Sequence of chain 1.A:
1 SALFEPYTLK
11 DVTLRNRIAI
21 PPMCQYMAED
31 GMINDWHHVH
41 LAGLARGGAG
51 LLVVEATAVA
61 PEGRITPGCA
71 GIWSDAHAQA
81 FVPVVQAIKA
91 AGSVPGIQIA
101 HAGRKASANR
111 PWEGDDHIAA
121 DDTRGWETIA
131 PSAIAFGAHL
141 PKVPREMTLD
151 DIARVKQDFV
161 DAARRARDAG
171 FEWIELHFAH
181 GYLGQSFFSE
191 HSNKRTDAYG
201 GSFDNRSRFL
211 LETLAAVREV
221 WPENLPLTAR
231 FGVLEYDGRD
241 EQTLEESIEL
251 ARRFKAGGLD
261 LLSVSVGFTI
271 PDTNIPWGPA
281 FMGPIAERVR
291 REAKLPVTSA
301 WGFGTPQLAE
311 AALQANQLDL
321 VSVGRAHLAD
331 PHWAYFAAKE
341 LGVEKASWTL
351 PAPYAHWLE

Binding-site contacts:
Ligand atom O8 contacts residue ARG167 of chain 1.A at 3.5 Å.
Ligand atom O1 contacts residue PRO222 of chain 1.A at 3.8 Å.
Ligand atom O8 contacts residue PRO222 of chain 1.A at 3.5 Å.
Ligand atom C2 contacts residue 8CM1 of chain 1.O at 3.6 Å.
Ligand atom C3 contacts residue VAL220 of chain 1.A at 3.8 Å (hydrophobic).
Ligand atom C6 contacts residue 8CM1 of chain 1.O at 4.5 Å.
Ligand atom C8 contacts residue ARG167 of chain 1.A at 3.7 Å.
Ligand atom C4 contacts residue ARG167 of chain 1.A at 3.5 Å.
Ligand atom O1 contacts residue ARG167 of chain 1.A at 3.6 Å.
Ligand atom O2 contacts residue TRP221 of chain 1.A at 3.1 Å.
Ligand atom C2 contacts residue VAL220 of chain 1.A at 3.2 Å (hydrophobic).
Ligand atom C2 contacts residue TRP221 of chain 1.A at 4.1 Å (hydrophobic).
Ligand atom O2 contacts residue PRO222 of chain 1.A at 3.2 Å (h-bond).
Ligand atom C5 contacts residue 8CM1 of chain 1.O at 4.5 Å.
Ligand atom C4 contacts residue VAL220 of chain 1.A at 4.4 Å (hydrophobic).
Ligand atom C3 contacts residue 8CM1 of chain 1.O at 3.9 Å.
Ligand atom O1 contacts residue 8CM1 of chain 1.O at 3.6 Å.
Ligand atom O8 contacts residue 8CM1 of chain 1.O at 3.5 Å.
Ligand atom C4A contacts residue ARG167 of chain 1.A at 3.3 Å.
Ligand atom C5 contacts residue ARG167 of chain 1.A at 3.8 Å.
Ligand atom C3 contacts residue ARG167 of chain 1.A at 3.8 Å.
Ligand atom C6 contacts residue ARG167 of chain 1.A at 4.1 Å.
Ligand atom C7 contacts residue ARG167 of chain 1.A at 4.0 Å.
Ligand atom O2 contacts residue GLU219 of chain 1.A at 3.9 Å.
Ligand atom C4 contacts residue 8CM1 of chain 1.O at 4.1 Å.
Ligand atom C2 contacts residue ARG167 of chain 1.A at 3.9 Å.
Ligand atom O2 contacts residue 8CM1 of chain 1.O at 3.3 Å.
Ligand atom C2 contacts residue PRO222 of chain 1.A at 4.0 Å (hydrophobic).
Ligand atom C7 contacts residue 8CM1 of chain 1.O at 4.0 Å.
Ligand atom C1A contacts residue ARG167 of chain 1.A at 3.3 Å.
Ligand atom C4A contacts residue 8CM1 of chain 1.O at 4.2 Å.
Ligand atom C1A contacts residue 8CM1 of chain 1.O at 3.8 Å.
Ligand atom C1A contacts residue VAL220 of chain 1.A at 4.3 Å (hydrophobic).
Ligand atom C3 contacts residue GLU219 of chain 1.A at 3.3 Å.
Ligand atom O2 contacts residue VAL220 of chain 1.A at 3.2 Å (h-bond).
Ligand atom O1 contacts residue VAL220 of chain 1.A at 3.5 Å (h-bond).
Ligand atom C4 contacts residue GLU219 of chain 1.A at 4.3 Å.
Ligand atom C2 contacts residue GLU219 of chain 1.A at 4.0 Å.
Ligand atom C8 contacts residue 8CM1 of chain 1.O at 3.9 Å.

A protein and the small-molecule ligand that binds it are described below.
Small molecule (SMILES): O=c1ccc2cccc(O)c2o1